Sequence of chain 3.D:
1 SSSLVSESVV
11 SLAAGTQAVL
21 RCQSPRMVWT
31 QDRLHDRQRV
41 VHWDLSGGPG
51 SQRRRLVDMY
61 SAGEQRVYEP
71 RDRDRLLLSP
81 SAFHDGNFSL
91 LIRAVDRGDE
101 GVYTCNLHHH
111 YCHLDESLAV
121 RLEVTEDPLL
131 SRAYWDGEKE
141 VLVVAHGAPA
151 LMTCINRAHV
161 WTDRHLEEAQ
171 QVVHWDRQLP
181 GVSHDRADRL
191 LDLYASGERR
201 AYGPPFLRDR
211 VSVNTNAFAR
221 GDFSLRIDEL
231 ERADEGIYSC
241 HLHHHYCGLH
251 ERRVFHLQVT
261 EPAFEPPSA

Binding-site contacts:
Ligand atom O6 contacts residue LEU91 of chain 3.D at 4.0 Å.
Ligand atom C3 contacts residue ASN87 of chain 3.D at 3.8 Å.
Ligand atom O7 contacts residue ASN87 of chain 3.D at 4.1 Å.
Ligand atom O4 contacts residue LEU151 of chain 3.D at 3.3 Å.
Ligand atom O6 contacts residue SER89 of chain 3.D at 2.8 Å (h-bond).
Ligand atom C7 contacts residue ASN87 of chain 3.D at 3.8 Å.
Ligand atom C4 contacts residue ASN87 of chain 3.D at 4.2 Å.
Ligand atom C4 contacts residue LEU151 of chain 3.D at 4.0 Å (hydrophobic).
Ligand atom C8 contacts residue ILE155 of chain 3.D at 3.7 Å (hydrophobic).
Ligand atom C5 contacts residue SER89 of chain 3.D at 3.3 Å.
Ligand atom C6 contacts residue LEU151 of chain 3.D at 3.7 Å (hydrophobic).
Ligand atom O6 contacts residue LEU151 of chain 3.D at 3.4 Å.
Ligand atom N2 contacts residue ILE155 of chain 3.D at 4.1 Å.
Ligand atom N2 contacts residue ASN87 of chain 3.D at 2.9 Å (h-bond).
Ligand atom O5 contacts residue ASN87 of chain 3.D at 2.3 Å (h-bond).
Ligand atom C2 contacts residue ASN87 of chain 3.D at 2.4 Å.
Ligand atom C5 contacts residue ASN87 of chain 3.D at 3.7 Å.
Ligand atom C1 contacts residue ASN87 of chain 3.D at 1.4 Å.
Ligand atom C6 contacts residue LEU91 of chain 3.D at 4.2 Å (hydrophobic).
Ligand atom C3 contacts residue LEU151 of chain 3.D at 4.2 Å (hydrophobic).
Ligand atom C5 contacts residue LEU151 of chain 3.D at 3.8 Å (hydrophobic).
Ligand atom C7 contacts residue ILE155 of chain 3.D at 4.3 Å (hydrophobic).
Ligand atom C6 contacts residue SER89 of chain 3.D at 3.6 Å.
Ligand atom O5 contacts residue SER89 of chain 3.D at 2.8 Å (h-bond).
Ligand atom C1 contacts residue SER89 of chain 3.D at 3.3 Å.

A small-molecule ligand and the protein it binds are described below.
Small molecule (SMILES): CC(=O)N[C@@H]1[C@@H](O)[C@H](O)[C@@H](CO)O[C@H]1O